Sequence of chain 1.A:
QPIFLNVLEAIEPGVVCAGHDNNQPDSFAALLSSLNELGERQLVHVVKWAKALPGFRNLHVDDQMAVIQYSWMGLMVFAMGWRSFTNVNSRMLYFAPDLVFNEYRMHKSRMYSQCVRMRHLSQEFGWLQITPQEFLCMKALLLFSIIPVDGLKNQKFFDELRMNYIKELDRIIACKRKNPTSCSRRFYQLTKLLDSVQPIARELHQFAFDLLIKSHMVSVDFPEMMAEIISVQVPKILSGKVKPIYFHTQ

Binding-site contacts:
Ligand atom OAD contacts residue PHE122 of chain 1.A at 3.8 Å.
Ligand atom CAL contacts residue MET100 of chain 1.A at 4.0 Å (hydrophobic).
Ligand atom CAP contacts residue ASN63 of chain 1.A at 3.1 Å.
Ligand atom OAR contacts residue PHE234 of chain 1.A at 3.3 Å.
Ligand atom CAE contacts residue LEU65 of chain 1.A at 3.5 Å (hydrophobic).
Ligand atom CAG contacts residue MET145 of chain 1.A at 3.9 Å (hydrophobic).
Ligand atom FAA contacts residue ARG110 of chain 1.A at 3.4 Å.
Ligand atom CAF contacts residue MET103 of chain 1.A at 3.4 Å (hydrophobic).
Ligand atom CAP contacts residue ALA235 of chain 1.A at 3.9 Å (hydrophobic).
Ligand atom CAB contacts residue MET103 of chain 1.A at 3.8 Å (hydrophobic).
Ligand atom CAN contacts residue LEU62 of chain 1.A at 3.5 Å (hydrophobic).
Ligand atom CAJ contacts residue MET103 of chain 1.A at 3.6 Å (hydrophobic).
Ligand atom FAA contacts residue PHE122 of chain 1.A at 3.5 Å.
Ligand atom FAA contacts residue MET107 of chain 1.A at 3.3 Å.
Ligand atom CAQ contacts residue ASN63 of chain 1.A at 3.0 Å.
Ligand atom CAG contacts residue VAL104 of chain 1.A at 3.9 Å (hydrophobic).
Ligand atom OAD contacts residue LEU65 of chain 1.A at 3.8 Å.
Ligand atom CAF contacts residue MET107 of chain 1.A at 3.7 Å (hydrophobic).
Ligand atom CAC contacts residue PHE122 of chain 1.A at 3.6 Å (hydrophobic).
Ligand atom CAJ contacts residue LEU62 of chain 1.A at 3.8 Å (hydrophobic).
Ligand atom CAN contacts residue MET103 of chain 1.A at 3.7 Å (hydrophobic).
Ligand atom CAF contacts residue PHE122 of chain 1.A at 3.8 Å (hydrophobic).
Ligand atom OAD contacts residue LEU62 of chain 1.A at 3.6 Å.
Ligand atom CAT contacts residue LEU231 of chain 1.A at 3.9 Å (hydrophobic).
Ligand atom CAB contacts residue PHE122 of chain 1.A at 3.5 Å (hydrophobic).
Ligand atom FAA contacts residue MET103 of chain 1.A at 3.8 Å.
Ligand atom CAE contacts residue MET103 of chain 1.A at 3.6 Å (hydrophobic).
Ligand atom CAS contacts residue MET138 of chain 1.A at 3.5 Å (hydrophobic).
Ligand atom NAK contacts residue MET100 of chain 1.A at 3.8 Å.
Ligand atom OAR contacts residue ALA235 of chain 1.A at 3.4 Å.
Ligand atom CAF contacts residue VAL104 of chain 1.A at 3.8 Å (hydrophobic).
Ligand atom CAH contacts residue MET100 of chain 1.A at 3.9 Å (hydrophobic).
Ligand atom CAI contacts residue MET103 of chain 1.A at 3.8 Å (hydrophobic).
Ligand atom CAN contacts residue GLY66 of chain 1.A at 3.8 Å.
Ligand atom OAD contacts residue MET103 of chain 1.A at 3.9 Å.
Ligand atom SAM contacts residue LEU62 of chain 1.A at 3.3 Å (h-bond).
Ligand atom CAE contacts residue GLN69 of chain 1.A at 3.8 Å.
Ligand atom CAT contacts residue MET100 of chain 1.A at 3.7 Å (hydrophobic).
Ligand atom NAO contacts residue MET100 of chain 1.A at 3.8 Å.
Ligand atom CAS contacts residue PHE234 of chain 1.A at 3.6 Å (hydrophobic).

This small molecule binds to this protein.
Small molecule (SMILES): COc1c(F)cccc1-c1csc(N2CCOCC2)n1